Sequence of chain 51.A:
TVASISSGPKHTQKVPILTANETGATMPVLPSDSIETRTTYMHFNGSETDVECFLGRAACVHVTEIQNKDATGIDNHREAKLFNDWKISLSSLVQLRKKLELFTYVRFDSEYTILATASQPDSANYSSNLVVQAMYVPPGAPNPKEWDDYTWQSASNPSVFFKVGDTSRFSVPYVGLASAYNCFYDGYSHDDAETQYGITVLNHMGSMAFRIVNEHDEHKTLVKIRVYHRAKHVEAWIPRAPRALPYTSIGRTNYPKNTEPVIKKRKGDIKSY

This protein binds this small molecule.
Small molecule (SMILES): Cc1cc(CCCCCOc2ccc(C3=NCCO3)cc2)on1

Binding-site contacts:
Ligand atom C4B contacts residue TYR152 of chain 51.A at 3.8 Å (hydrophobic).
Ligand atom C2C contacts residue TYR197 of chain 51.A at 3.7 Å (hydrophobic).
Ligand atom C1C contacts residue TYR128 of chain 51.A at 3.7 Å (hydrophobic).
Ligand atom C3B contacts residue TYR152 of chain 51.A at 3.7 Å (hydrophobic).
Ligand atom C3C contacts residue TYR128 of chain 51.A at 3.4 Å (hydrophobic).
Ligand atom N2 contacts residue LEU106 of chain 51.A at 3.8 Å.
Ligand atom C2C contacts residue MET221 of chain 51.A at 4.0 Å (hydrophobic).
Ligand atom C4C contacts residue VAL188 of chain 51.A at 3.7 Å (hydrophobic).
Ligand atom N3A contacts residue ALA24 of chain 51.C at 3.8 Å.
Ligand atom C1B contacts residue ILE104 of chain 51.A at 4.0 Å (hydrophobic).
Ligand atom C4B contacts residue PHE186 of chain 51.A at 3.6 Å (hydrophobic).
Ligand atom N3A contacts residue PHE186 of chain 51.A at 4.0 Å.
Ligand atom C3B contacts residue VAL188 of chain 51.A at 3.8 Å (hydrophobic).
Ligand atom O1A contacts residue PHE186 of chain 51.A at 3.0 Å.
Ligand atom C5A contacts residue PHE186 of chain 51.A at 3.5 Å (hydrophobic).
Ligand atom N3A contacts residue PRO174 of chain 51.A at 3.7 Å.
Ligand atom C5B contacts residue TYR128 of chain 51.A at 4.0 Å (hydrophobic).
Ligand atom C4 contacts residue TYR197 of chain 51.A at 3.8 Å (hydrophobic).
Ligand atom C5A contacts residue VAL176 of chain 51.A at 3.6 Å (hydrophobic).
Ligand atom N3A contacts residue TYR152 of chain 51.A at 3.5 Å.
Ligand atom C1C contacts residue LEU106 of chain 51.A at 3.8 Å (hydrophobic).
Ligand atom C6B contacts residue ILE104 of chain 51.A at 3.6 Å (hydrophobic).
Ligand atom O1 contacts residue MET221 of chain 51.A at 3.9 Å.
Ligand atom O1B contacts residue ILE104 of chain 51.A at 3.9 Å.
Ligand atom C5 contacts residue LEU106 of chain 51.A at 3.8 Å (hydrophobic).
Ligand atom C5C contacts residue VAL191 of chain 51.A at 3.8 Å (hydrophobic).
Ligand atom C1B contacts residue TYR128 of chain 51.A at 3.6 Å (hydrophobic).
Ligand atom C5A contacts residue ALA150 of chain 51.A at 3.6 Å (hydrophobic).
Ligand atom C5B contacts residue MET224 of chain 51.A at 3.8 Å (hydrophobic).
Ligand atom C4C contacts residue VAL191 of chain 51.A at 3.0 Å (hydrophobic).
Ligand atom C4A contacts residue PRO174 of chain 51.A at 3.1 Å (hydrophobic).
Ligand atom C2B contacts residue VAL188 of chain 51.A at 3.5 Å (hydrophobic).
Ligand atom C4 contacts residue LEU106 of chain 51.A at 3.9 Å (hydrophobic).
Ligand atom O1B contacts residue TYR128 of chain 51.A at 3.4 Å (h-bond).
Ligand atom C1B contacts residue VAL188 of chain 51.A at 3.8 Å (hydrophobic).
Ligand atom C2A contacts residue PHE186 of chain 51.A at 3.3 Å (hydrophobic).
Ligand atom C2A contacts residue TYR152 of chain 51.A at 3.6 Å (hydrophobic).
Ligand atom C5B contacts residue PHE186 of chain 51.A at 3.9 Å (hydrophobic).
Ligand atom O1 contacts residue LEU106 of chain 51.A at 3.7 Å.
Ligand atom C6B contacts residue TYR128 of chain 51.A at 3.3 Å (hydrophobic).

Sequence of chain 51.C:
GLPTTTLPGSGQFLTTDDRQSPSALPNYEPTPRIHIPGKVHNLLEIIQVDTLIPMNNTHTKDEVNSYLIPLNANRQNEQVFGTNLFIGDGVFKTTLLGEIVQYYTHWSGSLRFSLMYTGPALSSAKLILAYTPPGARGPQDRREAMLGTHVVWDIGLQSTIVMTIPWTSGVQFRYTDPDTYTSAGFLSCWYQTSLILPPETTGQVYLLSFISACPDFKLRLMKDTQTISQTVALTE